Binding-site contacts:
Ligand atom CAI contacts residue VAL43 of chain 1.B at 3.9 Å (hydrophobic).
Ligand atom OAK contacts residue THR53 of chain 1.B at 3.4 Å.
Ligand atom CAG contacts residue PRO52 of chain 1.B at 3.7 Å (hydrophobic).
Ligand atom CAH contacts residue VAL43 of chain 1.B at 3.2 Å (hydrophobic).
Ligand atom OAH contacts residue VAL43 of chain 1.B at 3.0 Å (h-bond).
Ligand atom CAF contacts residue THR42 of chain 1.B at 3.7 Å.
Ligand atom CAK contacts residue THR53 of chain 1.B at 4.0 Å.
Ligand atom CAF contacts residue PRO52 of chain 1.B at 4.2 Å (hydrophobic).
Ligand atom NAD contacts residue LYS51 of chain 1.B at 3.3 Å (salt-bridge).
Ligand atom OAJ contacts residue THR42 of chain 1.B at 3.6 Å.
Ligand atom OAJ contacts residue ARG106 of chain 1.A at 2.9 Å (salt-bridge).
Ligand atom CAF contacts residue ALA44 of chain 1.B at 4.0 Å (hydrophobic).
Ligand atom NAD contacts residue THR42 of chain 1.B at 2.9 Å (h-bond).
Ligand atom CAD contacts residue LYS51 of chain 1.B at 3.9 Å.
Ligand atom OAF contacts residue LYS51 of chain 1.B at 3.0 Å (salt-bridge).
Ligand atom CAG contacts residue ALA44 of chain 1.B at 3.7 Å (hydrophobic).
Ligand atom CAF contacts residue VAL43 of chain 1.B at 4.2 Å (hydrophobic).
Ligand atom OAH contacts residue ASN45 of chain 1.B at 3.8 Å.
Ligand atom CAG contacts residue VAL43 of chain 1.B at 4.0 Å (hydrophobic).
Ligand atom CAG contacts residue LYS51 of chain 1.B at 3.4 Å.
Ligand atom OAF contacts residue GLN49 of chain 1.B at 3.3 Å (h-bond).
Ligand atom OAM contacts residue THR42 of chain 1.B at 3.8 Å.
Ligand atom CAJ contacts residue VAL43 of chain 1.B at 3.3 Å (hydrophobic).
Ligand atom OAI contacts residue THR42 of chain 1.B at 3.8 Å.
Ligand atom OAF contacts residue ALA44 of chain 1.B at 3.8 Å.
Ligand atom CAC contacts residue THR53 of chain 1.B at 4.0 Å.
Ligand atom OAC contacts residue LYS51 of chain 1.B at 2.5 Å (salt-bridge).
Ligand atom CAC contacts residue LYS51 of chain 1.B at 3.5 Å.
Ligand atom CAG contacts residue HIS101 of chain 1.A at 3.8 Å.
Ligand atom CAD contacts residue THR42 of chain 1.B at 3.9 Å.
Ligand atom OAF contacts residue ASP50 of chain 1.B at 4.0 Å.
Ligand atom CAJ contacts residue ARG106 of chain 1.A at 3.4 Å.
Ligand atom CAE contacts residue THR42 of chain 1.B at 3.9 Å.
Ligand atom CAI contacts residue THR42 of chain 1.B at 4.3 Å.
Ligand atom CAG contacts residue ASP50 of chain 1.B at 3.9 Å.
Ligand atom CAG contacts residue THR42 of chain 1.B at 3.4 Å.
Ligand atom CAH contacts residue THR42 of chain 1.B at 4.0 Å.
Ligand atom CAC contacts residue THR42 of chain 1.B at 4.2 Å.
Ligand atom OAJ contacts residue VAL43 of chain 1.B at 3.2 Å (h-bond).
Ligand atom CAF contacts residue LYS51 of chain 1.B at 3.0 Å.

Sequence of chain 1.A:
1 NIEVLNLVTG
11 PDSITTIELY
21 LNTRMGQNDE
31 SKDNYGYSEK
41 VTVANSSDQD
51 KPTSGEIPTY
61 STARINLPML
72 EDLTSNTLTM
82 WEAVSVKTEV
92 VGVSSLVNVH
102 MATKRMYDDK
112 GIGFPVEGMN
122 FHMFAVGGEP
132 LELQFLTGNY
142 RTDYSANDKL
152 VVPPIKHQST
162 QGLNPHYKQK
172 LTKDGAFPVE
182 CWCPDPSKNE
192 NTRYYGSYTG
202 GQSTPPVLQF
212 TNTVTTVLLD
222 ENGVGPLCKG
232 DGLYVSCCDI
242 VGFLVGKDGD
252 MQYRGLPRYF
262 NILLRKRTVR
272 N

Sequence of chain 1.B:
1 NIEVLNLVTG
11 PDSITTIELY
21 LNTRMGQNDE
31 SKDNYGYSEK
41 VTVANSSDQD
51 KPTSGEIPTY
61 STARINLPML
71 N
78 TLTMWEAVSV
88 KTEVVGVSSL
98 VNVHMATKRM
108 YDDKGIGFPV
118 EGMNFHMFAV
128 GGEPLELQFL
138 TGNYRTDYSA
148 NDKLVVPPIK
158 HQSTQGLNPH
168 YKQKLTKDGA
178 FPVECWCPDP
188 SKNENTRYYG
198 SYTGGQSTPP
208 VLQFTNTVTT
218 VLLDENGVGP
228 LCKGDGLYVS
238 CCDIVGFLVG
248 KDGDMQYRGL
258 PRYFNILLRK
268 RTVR

This small molecule binds to this protein.
Small molecule (SMILES): CC(=O)NCCN(CCNC(=O)CCC(=O)NCCOCCOCCNC(=O)CCC(=O)NCCOCCOCCNC(=O)CCC(=O)NCCOCCOCCNC(=O)CCC(=O)NCCN(CCNC(=O)CCC(N)=O)C(=O)c1ccc(Cn2cc(CO[C@]3(C(=O)O)C[C@H](O)[C@@H](OC(C)=O)[C@H]([C@H](O)[C@H](O)CO)O3)nn2)cc1)C(=O)c1ccc(Cn2cc(COC3(C(=O)O)CC(O)C(OC(C)=O)C(C(O)C(O)CO)O3)nn2)cc1